Sequence of chain 1.A:
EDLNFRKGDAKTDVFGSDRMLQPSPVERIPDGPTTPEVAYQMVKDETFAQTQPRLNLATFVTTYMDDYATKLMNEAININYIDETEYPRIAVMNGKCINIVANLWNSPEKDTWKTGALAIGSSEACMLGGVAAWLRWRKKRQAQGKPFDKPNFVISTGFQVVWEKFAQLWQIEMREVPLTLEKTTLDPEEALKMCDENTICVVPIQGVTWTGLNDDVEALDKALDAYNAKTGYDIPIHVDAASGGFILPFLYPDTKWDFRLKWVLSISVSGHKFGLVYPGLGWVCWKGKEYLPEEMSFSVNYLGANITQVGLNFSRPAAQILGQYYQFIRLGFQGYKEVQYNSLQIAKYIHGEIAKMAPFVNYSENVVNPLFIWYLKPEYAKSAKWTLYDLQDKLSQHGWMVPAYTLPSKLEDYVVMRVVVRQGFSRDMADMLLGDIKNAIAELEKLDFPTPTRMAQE

This protein binds this small molecule.
Small molecule (SMILES): NCCCC(=O)O

Binding-site contacts:
Ligand atom C contacts residue THR60 of chain 1.A at 3.4 Å.
Ligand atom OXT contacts residue PHE61 of chain 1.A at 4.0 Å.
Ligand atom N contacts residue THR210 of chain 1.A at 4.1 Å.
Ligand atom C contacts residue PHE61 of chain 1.A at 3.8 Å (hydrophobic).
Ligand atom CG contacts residue ASN81 of chain 1.C at 4.3 Å.
Ligand atom CG contacts residue ASP84 of chain 1.C at 3.7 Å.
Ligand atom C contacts residue ASN81 of chain 1.C at 3.8 Å.
Ligand atom CD contacts residue PHE61 of chain 1.A at 3.6 Å (hydrophobic).
Ligand atom O contacts residue VAL62 of chain 1.A at 3.7 Å.
Ligand atom OXT contacts residue ASP84 of chain 1.C at 2.6 Å (salt-bridge).
Ligand atom O contacts residue LYS274 of chain 1.A at 4.0 Å.
Ligand atom CD contacts residue THR210 of chain 1.A at 4.0 Å.
Ligand atom CG contacts residue ILE83 of chain 1.C at 4.2 Å (hydrophobic).
Ligand atom OXT contacts residue ASN81 of chain 1.C at 3.0 Å (h-bond).
Ligand atom CG contacts residue PHE315 of chain 1.C at 4.0 Å (hydrophobic).
Ligand atom OXT contacts residue THR60 of chain 1.A at 2.6 Å (h-bond).
Ligand atom N contacts residue GLN161 of chain 1.A at 4.1 Å.
Ligand atom CD contacts residue LYS274 of chain 1.A at 3.6 Å.
Ligand atom CB contacts residue GLN161 of chain 1.A at 4.0 Å.
Ligand atom O contacts residue PHE61 of chain 1.A at 2.8 Å (h-bond).
Ligand atom OXT contacts residue VAL62 of chain 1.A at 3.8 Å.
Ligand atom N contacts residue PHE61 of chain 1.A at 4.1 Å.
Ligand atom C contacts residue VAL62 of chain 1.A at 3.9 Å (hydrophobic).
Ligand atom CD contacts residue GLN161 of chain 1.A at 4.2 Å.
Ligand atom C contacts residue ASP84 of chain 1.C at 3.5 Å.
Ligand atom CB contacts residue PLP1 of chain 1.G at 3.5 Å.
Ligand atom O contacts residue THR60 of chain 1.A at 3.4 Å (h-bond).
Ligand atom CB contacts residue LYS274 of chain 1.A at 3.7 Å.
Ligand atom C contacts residue SER316 of chain 1.C at 4.0 Å.
Ligand atom CB contacts residue PHE315 of chain 1.C at 3.9 Å (hydrophobic).
Ligand atom CB contacts residue SER316 of chain 1.C at 4.0 Å.
Ligand atom OXT contacts residue SER316 of chain 1.C at 4.1 Å.
Ligand atom CD contacts residue PLP1 of chain 1.G at 3.8 Å.
Ligand atom CG contacts residue SER316 of chain 1.C at 3.8 Å.

Sequence of chain 1.C:
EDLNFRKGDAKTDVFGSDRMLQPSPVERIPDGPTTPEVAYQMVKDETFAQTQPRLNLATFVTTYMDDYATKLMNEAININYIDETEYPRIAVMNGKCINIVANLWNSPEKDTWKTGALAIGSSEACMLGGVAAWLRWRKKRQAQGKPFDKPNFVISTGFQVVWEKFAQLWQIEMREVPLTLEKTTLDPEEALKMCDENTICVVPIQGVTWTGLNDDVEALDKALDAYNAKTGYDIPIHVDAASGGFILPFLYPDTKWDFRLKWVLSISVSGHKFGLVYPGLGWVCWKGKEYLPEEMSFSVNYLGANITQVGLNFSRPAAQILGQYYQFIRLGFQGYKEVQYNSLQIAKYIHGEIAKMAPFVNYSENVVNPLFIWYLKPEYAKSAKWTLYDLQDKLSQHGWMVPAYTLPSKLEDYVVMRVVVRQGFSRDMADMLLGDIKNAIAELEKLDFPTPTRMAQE